This small molecule binds to this protein.
Small molecule (SMILES): CC(=O)N[C@@H]1[C@@H](O)[C@H](O)[C@@H](CO)O[C@H]1O

Binding-site contacts:
Ligand atom O7 contacts residue ASN301 of chain 1.A at 4.4 Å.
Ligand atom C5 contacts residue ARG412 of chain 1.A at 4.2 Å.
Ligand atom C8 contacts residue ASN265 of chain 1.A at 4.4 Å.
Ligand atom O7 contacts residue ASN265 of chain 1.A at 4.0 Å.
Ligand atom O5 contacts residue ASN265 of chain 1.A at 2.4 Å (h-bond).
Ligand atom C4 contacts residue ASN265 of chain 1.A at 4.2 Å.
Ligand atom C1 contacts residue GLN263 of chain 1.A at 3.6 Å.
Ligand atom C8 contacts residue GLN263 of chain 1.A at 3.4 Å.
Ligand atom N2 contacts residue ASN265 of chain 1.A at 2.8 Å (h-bond).
Ligand atom C7 contacts residue ASN301 of chain 1.A at 4.4 Å.
Ligand atom C1 contacts residue ASN265 of chain 1.A at 1.5 Å.
Ligand atom C3 contacts residue GLN263 of chain 1.A at 4.2 Å.
Ligand atom C5 contacts residue GLN263 of chain 1.A at 4.3 Å.
Ligand atom C8 contacts residue VAL302 of chain 1.A at 3.9 Å (hydrophobic).
Ligand atom C2 contacts residue GLN263 of chain 1.A at 4.2 Å.
Ligand atom C2 contacts residue ASN265 of chain 1.A at 2.4 Å.
Ligand atom C7 contacts residue ASN265 of chain 1.A at 3.5 Å.
Ligand atom O5 contacts residue GLN263 of chain 1.A at 4.3 Å.
Ligand atom C8 contacts residue SER303 of chain 1.A at 3.5 Å.
Ligand atom C3 contacts residue ASN265 of chain 1.A at 3.7 Å.
Ligand atom C8 contacts residue ASN301 of chain 1.A at 3.4 Å.
Ligand atom C6 contacts residue ARG412 of chain 1.A at 4.2 Å.
Ligand atom C5 contacts residue ASN265 of chain 1.A at 3.7 Å.
Ligand atom C1 contacts residue ARG412 of chain 1.A at 3.6 Å.
Ligand atom N2 contacts residue GLN263 of chain 1.A at 4.2 Å.
Ligand atom O5 contacts residue ARG412 of chain 1.A at 2.9 Å (salt-bridge).

Sequence of chain 1.A:
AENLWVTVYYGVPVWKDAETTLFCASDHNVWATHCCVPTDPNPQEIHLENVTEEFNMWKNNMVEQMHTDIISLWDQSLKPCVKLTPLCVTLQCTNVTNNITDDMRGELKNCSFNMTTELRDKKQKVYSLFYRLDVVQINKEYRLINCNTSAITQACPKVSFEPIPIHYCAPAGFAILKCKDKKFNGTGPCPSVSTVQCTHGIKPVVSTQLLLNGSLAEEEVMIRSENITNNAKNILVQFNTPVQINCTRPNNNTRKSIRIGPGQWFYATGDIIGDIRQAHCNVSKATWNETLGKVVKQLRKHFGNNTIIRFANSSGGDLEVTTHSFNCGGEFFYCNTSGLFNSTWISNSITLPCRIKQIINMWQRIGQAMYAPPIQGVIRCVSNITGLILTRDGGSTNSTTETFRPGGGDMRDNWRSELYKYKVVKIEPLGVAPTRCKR